Binding-site contacts:
Ligand atom O6 contacts residue PHE48 of chain 1.A at 3.1 Å.
Ligand atom C3 contacts residue ASN202 of chain 1.A at 3.7 Å.
Ligand atom C7 contacts residue ASN86 of chain 1.A at 4.1 Å.
Ligand atom O5 contacts residue PHE48 of chain 1.A at 3.9 Å.
Ligand atom C4 contacts residue ASN202 of chain 1.A at 4.2 Å.
Ligand atom C7 contacts residue GLU90 of chain 1.A at 3.7 Å.
Ligand atom N2 contacts residue PHE46 of chain 1.A at 3.8 Å.
Ligand atom C2 contacts residue GLU90 of chain 1.A at 3.5 Å.
Ligand atom C8 contacts residue PHE46 of chain 1.A at 3.7 Å (hydrophobic).
Ligand atom C8 contacts residue GLU90 of chain 1.A at 3.7 Å.
Ligand atom O7 contacts residue ASN202 of chain 1.A at 4.2 Å.
Ligand atom C8 contacts residue ARG96 of chain 1.A at 4.2 Å.
Ligand atom N2 contacts residue GLU90 of chain 1.A at 2.8 Å (salt-bridge).
Ligand atom O7 contacts residue PHE48 of chain 1.A at 4.0 Å.
Ligand atom C1 contacts residue ASN202 of chain 1.A at 1.4 Å.
Ligand atom C3 contacts residue PHE48 of chain 1.A at 4.0 Å (hydrophobic).
Ligand atom C5 contacts residue GLY45 of chain 1.A at 3.9 Å.
Ligand atom C3 contacts residue GLY45 of chain 1.A at 4.0 Å.
Ligand atom O7 contacts residue GLY45 of chain 1.A at 3.6 Å.
Ligand atom C2 contacts residue ASN202 of chain 1.A at 2.4 Å.
Ligand atom C6 contacts residue GLY45 of chain 1.A at 3.4 Å.
Ligand atom C7 contacts residue GLY45 of chain 1.A at 4.2 Å.
Ligand atom O7 contacts residue ASN86 of chain 1.A at 3.8 Å.
Ligand atom C3 contacts residue GLU90 of chain 1.A at 4.2 Å.
Ligand atom O5 contacts residue ASN202 of chain 1.A at 2.3 Å (h-bond).
Ligand atom C2 contacts residue PHE48 of chain 1.A at 3.7 Å (hydrophobic).
Ligand atom O6 contacts residue GLY45 of chain 1.A at 2.8 Å (h-bond).
Ligand atom C7 contacts residue ASN202 of chain 1.A at 3.8 Å.
Ligand atom C8 contacts residue ASN86 of chain 1.A at 3.7 Å.
Ligand atom C5 contacts residue PHE48 of chain 1.A at 4.2 Å (hydrophobic).
Ligand atom N2 contacts residue ASN202 of chain 1.A at 2.9 Å (h-bond).
Ligand atom C8 contacts residue CYS89 of chain 1.A at 3.7 Å (hydrophobic).
Ligand atom C1 contacts residue GLU90 of chain 1.A at 3.3 Å.
Ligand atom O3 contacts residue PHE46 of chain 1.A at 4.0 Å.
Ligand atom C4 contacts residue PHE48 of chain 1.A at 3.7 Å (hydrophobic).
Ligand atom O3 contacts residue GLY45 of chain 1.A at 2.9 Å (h-bond).
Ligand atom O5 contacts residue GLY45 of chain 1.A at 3.2 Å (h-bond).
Ligand atom C3 contacts residue PHE46 of chain 1.A at 4.2 Å (hydrophobic).
Ligand atom O3 contacts residue PHE48 of chain 1.A at 3.6 Å.
Ligand atom C5 contacts residue ASN202 of chain 1.A at 3.6 Å.

Sequence of chain 1.A:
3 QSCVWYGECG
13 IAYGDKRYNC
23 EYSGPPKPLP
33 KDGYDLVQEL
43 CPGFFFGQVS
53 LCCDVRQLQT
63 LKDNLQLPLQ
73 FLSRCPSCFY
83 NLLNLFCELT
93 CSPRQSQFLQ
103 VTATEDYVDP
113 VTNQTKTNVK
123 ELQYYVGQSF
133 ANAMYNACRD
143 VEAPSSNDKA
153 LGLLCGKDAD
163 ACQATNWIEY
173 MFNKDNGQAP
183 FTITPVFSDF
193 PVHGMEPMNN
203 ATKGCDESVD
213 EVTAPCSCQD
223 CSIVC

This small molecule binds to this protein.
Small molecule (SMILES): CC(=O)N[C@H]1[C@H](O[C@H]2[C@H](O)[C@@H](NC(C)=O)CO[C@@H]2CO)O[C@H](CO)[C@@H](O)[C@@H]1O